Binding-site contacts:
Ligand atom C7 contacts residue ALA37 of chain 2.B at 3.5 Å (hydrophobic).
Ligand atom C7 contacts residue THR10 of chain 2.B at 3.7 Å.
Ligand atom C20 contacts residue ASN106 of chain 2.B at 3.7 Å.
Ligand atom N1 contacts residue ALA38 of chain 2.B at 3.5 Å (h-bond).
Ligand atom C8 contacts residue PRO40 of chain 2.B at 3.8 Å (hydrophobic).
Ligand atom C contacts residue ARG88 of chain 2.B at 3.4 Å.
Ligand atom C13 contacts residue PHE70 of chain 2.B at 3.9 Å (hydrophobic).
Ligand atom C8 contacts residue ALA37 of chain 2.B at 3.8 Å (hydrophobic).
Ligand atom N3 contacts residue HIS138 of chain 3.B at 3.9 Å.
Ligand atom C1 contacts residue MET74 of chain 2.B at 3.9 Å (hydrophobic).
Ligand atom C15 contacts residue MET74 of chain 2.B at 3.7 Å (hydrophobic).
Ligand atom N2 contacts residue MET74 of chain 2.B at 3.8 Å.
Ligand atom N contacts residue LEU102 of chain 2.B at 3.8 Å.
Ligand atom C21 contacts residue LEU73 of chain 2.B at 3.8 Å (hydrophobic).
Ligand atom C12 contacts residue ASP72 of chain 2.B at 3.7 Å.
Ligand atom C13 contacts residue ASP72 of chain 2.B at 3.1 Å.
Ligand atom C11 contacts residue ALA37 of chain 2.B at 3.6 Å (hydrophobic).
Ligand atom N5 contacts residue LEU73 of chain 2.B at 3.5 Å.
Ligand atom C contacts residue ASN106 of chain 2.B at 3.4 Å.
Ligand atom O1 contacts residue ASN106 of chain 2.B at 3.0 Å (h-bond).
Ligand atom N2 contacts residue LEU73 of chain 2.B at 3.9 Å.
Ligand atom C17 contacts residue GLU134 of chain 3.B at 3.8 Å.
Ligand atom O contacts residue LEU102 of chain 2.B at 3.7 Å.
Ligand atom C12 contacts residue HIS138 of chain 3.B at 3.8 Å.
Ligand atom C17 contacts residue PG41 of chain 2.L at 3.6 Å.
Ligand atom O contacts residue ARG88 of chain 2.B at 3.4 Å (salt-bridge).
Ligand atom C20 contacts residue VAL135 of chain 3.B at 3.9 Å (hydrophobic).
Ligand atom N5 contacts residue MET74 of chain 2.B at 2.9 Å (h-bond).
Ligand atom C contacts residue LEU86 of chain 2.B at 3.8 Å (hydrophobic).
Ligand atom C14 contacts residue PHE70 of chain 2.B at 3.8 Å (hydrophobic).
Ligand atom N4 contacts residue LEU73 of chain 2.B at 3.6 Å.
Ligand atom C23 contacts residue ARG88 of chain 2.B at 3.6 Å.
Ligand atom O1 contacts residue MET74 of chain 2.B at 3.4 Å.
Ligand atom C20 contacts residue LEU102 of chain 2.B at 3.9 Å (hydrophobic).
Ligand atom C14 contacts residue SER71 of chain 2.B at 3.6 Å.
Ligand atom N1 contacts residue SER39 of chain 2.B at 2.9 Å (h-bond).
Ligand atom C13 contacts residue SER71 of chain 2.B at 3.4 Å.
Ligand atom C1 contacts residue LEU102 of chain 2.B at 3.7 Å (hydrophobic).
Ligand atom N2 contacts residue ASP72 of chain 2.B at 3.1 Å (salt-bridge).
Ligand atom C6 contacts residue ALA37 of chain 2.B at 3.4 Å (hydrophobic).

Sequence of chain 3.B:
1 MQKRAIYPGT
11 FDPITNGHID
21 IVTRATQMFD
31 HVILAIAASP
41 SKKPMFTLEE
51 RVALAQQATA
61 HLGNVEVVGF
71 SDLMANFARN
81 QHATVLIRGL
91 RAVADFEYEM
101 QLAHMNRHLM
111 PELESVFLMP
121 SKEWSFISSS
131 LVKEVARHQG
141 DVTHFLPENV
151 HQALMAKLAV

A small-molecule ligand and the protein it binds are described below.
Small molecule (SMILES): COC(=O)N1CCC(Cc2cccc([C@@H](CC#N)Nc3nc4ccc(C)nc4[nH]3)c2)CC1

Sequence of chain 2.B:
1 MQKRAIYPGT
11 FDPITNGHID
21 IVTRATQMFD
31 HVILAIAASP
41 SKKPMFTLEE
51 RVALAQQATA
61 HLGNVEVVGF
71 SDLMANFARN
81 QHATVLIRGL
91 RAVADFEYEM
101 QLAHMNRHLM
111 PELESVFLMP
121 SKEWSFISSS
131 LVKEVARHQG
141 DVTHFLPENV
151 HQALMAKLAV